Sequence of chain 1.F:
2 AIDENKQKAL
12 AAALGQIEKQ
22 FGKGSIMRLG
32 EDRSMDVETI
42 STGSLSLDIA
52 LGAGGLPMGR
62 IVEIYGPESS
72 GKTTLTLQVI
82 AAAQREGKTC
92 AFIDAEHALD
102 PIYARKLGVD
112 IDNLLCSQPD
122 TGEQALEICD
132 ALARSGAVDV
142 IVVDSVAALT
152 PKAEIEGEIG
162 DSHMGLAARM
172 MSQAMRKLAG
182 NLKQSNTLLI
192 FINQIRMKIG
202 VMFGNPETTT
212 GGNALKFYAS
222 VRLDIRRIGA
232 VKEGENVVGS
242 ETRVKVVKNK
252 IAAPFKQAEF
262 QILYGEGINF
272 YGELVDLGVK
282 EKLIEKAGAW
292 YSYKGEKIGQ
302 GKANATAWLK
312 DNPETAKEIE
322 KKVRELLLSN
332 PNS

Binding-site contacts:
Ligand atom C6 contacts residue TYR104 of chain 1.G at 3.2 Å (hydrophobic).
Ligand atom O1B contacts residue MG1 of chain 1.Y at 2.2 Å.
Ligand atom O2G contacts residue MG1 of chain 1.Y at 2.1 Å.
Ligand atom S1G contacts residue PHE218 of chain 1.F at 3.6 Å.
Ligand atom O3A contacts residue GLY72 of chain 1.G at 3.2 Å (h-bond).
Ligand atom O2' contacts residue PRO255 of chain 1.F at 3.3 Å.
Ligand atom PB contacts residue MG1 of chain 1.Y at 3.5 Å.
Ligand atom N6 contacts residue TYR104 of chain 1.G at 3.4 Å.
Ligand atom O3B contacts residue MG1 of chain 1.Y at 3.6 Å.
Ligand atom PG contacts residue MG1 of chain 1.Y at 3.4 Å.
Ligand atom C2 contacts residue TYR104 of chain 1.G at 3.5 Å (hydrophobic).
Ligand atom O3A contacts residue LYS73 of chain 1.G at 3.5 Å (salt-bridge).
Ligand atom N1 contacts residue TYR104 of chain 1.G at 3.4 Å.
Ligand atom N6 contacts residue ASP101 of chain 1.G at 3.6 Å.
Ligand atom N3 contacts residue TYR104 of chain 1.G at 3.7 Å.
Ligand atom O3G contacts residue LYS249 of chain 1.F at 3.0 Å (salt-bridge).
Ligand atom O4' contacts residue TYR104 of chain 1.G at 3.7 Å.
Ligand atom O2B contacts residue SER71 of chain 1.G at 3.1 Å (h-bond).
Ligand atom O1A contacts residue THR75 of chain 1.G at 2.7 Å (h-bond).
Ligand atom C5 contacts residue TYR104 of chain 1.G at 3.6 Å (hydrophobic).
Ligand atom C2 contacts residue ALA254 of chain 1.F at 3.5 Å (hydrophobic).
Ligand atom S1G contacts residue GLU69 of chain 1.G at 3.5 Å.
Ligand atom O2B contacts residue SER70 of chain 1.G at 3.6 Å (h-bond).
Ligand atom N7 contacts residue LYS251 of chain 1.F at 3.4 Å (salt-bridge).
Ligand atom O3' contacts residue TYR265 of chain 1.G at 3.1 Å.
Ligand atom N6 contacts residue LYS251 of chain 1.F at 3.0 Å (salt-bridge).
Ligand atom O3G contacts residue LYS251 of chain 1.F at 3.0 Å (salt-bridge).
Ligand atom N1 contacts residue ALA253 of chain 1.F at 3.5 Å.
Ligand atom S1G contacts residue LYS73 of chain 1.G at 3.6 Å.
Ligand atom O3B contacts residue SER70 of chain 1.G at 3.5 Å.
Ligand atom C4 contacts residue TYR104 of chain 1.G at 3.6 Å (hydrophobic).
Ligand atom S1G contacts residue SER70 of chain 1.G at 3.5 Å (h-bond).
Ligand atom C6 contacts residue LYS251 of chain 1.F at 3.7 Å.
Ligand atom O1B contacts residue THR74 of chain 1.G at 2.9 Å (h-bond).
Ligand atom O2B contacts residue GLY72 of chain 1.G at 3.3 Å (h-bond).
Ligand atom O2G contacts residue LYS251 of chain 1.F at 3.4 Å (salt-bridge).
Ligand atom N6 contacts residue ILE252 of chain 1.F at 3.7 Å.
Ligand atom O2B contacts residue LYS73 of chain 1.G at 3.1 Å (salt-bridge).
Ligand atom O2' contacts residue ASN250 of chain 1.F at 3.1 Å (h-bond).
Ligand atom C2 contacts residue ALA253 of chain 1.F at 3.5 Å (hydrophobic).

Sequence of chain 1.G:
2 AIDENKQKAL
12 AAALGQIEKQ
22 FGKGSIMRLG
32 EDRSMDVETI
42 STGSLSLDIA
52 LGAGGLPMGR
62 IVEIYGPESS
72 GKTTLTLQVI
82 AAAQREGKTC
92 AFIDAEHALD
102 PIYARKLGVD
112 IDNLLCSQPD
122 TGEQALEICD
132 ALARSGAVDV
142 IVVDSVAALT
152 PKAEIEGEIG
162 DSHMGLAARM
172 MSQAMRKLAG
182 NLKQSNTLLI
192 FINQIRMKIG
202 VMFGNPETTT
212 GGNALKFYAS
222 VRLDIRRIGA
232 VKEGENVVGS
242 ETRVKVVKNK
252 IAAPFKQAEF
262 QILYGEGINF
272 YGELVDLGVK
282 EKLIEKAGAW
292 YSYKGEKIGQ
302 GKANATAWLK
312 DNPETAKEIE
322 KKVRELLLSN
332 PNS

This small molecule binds to this protein.
Small molecule (SMILES): Nc1ncnc2c1ncn2[C@@H]1O[C@H](COP(=O)(O)OP(=O)(O)OP(O)(O)=S)[C@@H](O)[C@H]1O